Sequence of chain 1.J:
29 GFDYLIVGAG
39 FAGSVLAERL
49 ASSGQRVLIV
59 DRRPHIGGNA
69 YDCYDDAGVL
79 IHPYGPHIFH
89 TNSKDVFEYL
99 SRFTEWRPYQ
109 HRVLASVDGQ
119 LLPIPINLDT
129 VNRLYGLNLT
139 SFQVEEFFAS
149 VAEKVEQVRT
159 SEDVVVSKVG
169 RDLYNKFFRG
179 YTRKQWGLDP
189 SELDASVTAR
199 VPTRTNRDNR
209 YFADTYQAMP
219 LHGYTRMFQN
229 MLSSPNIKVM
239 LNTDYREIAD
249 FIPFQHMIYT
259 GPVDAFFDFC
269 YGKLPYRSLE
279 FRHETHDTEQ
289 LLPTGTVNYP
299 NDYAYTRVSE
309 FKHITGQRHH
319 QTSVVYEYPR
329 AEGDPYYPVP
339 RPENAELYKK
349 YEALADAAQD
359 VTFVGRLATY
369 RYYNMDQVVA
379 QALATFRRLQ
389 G

Binding-site contacts:
Ligand atom C1' contacts residue FAD1 of chain 1.DA at 3.2 Å.
Ligand atom C2' contacts residue FAD1 of chain 1.DA at 3.3 Å.
Ligand atom C2 contacts residue PHE176 of chain 1.J at 3.6 Å (hydrophobic).
Ligand atom O3' contacts residue PHE210 of chain 1.J at 3.4 Å.
Ligand atom C6' contacts residue ARG305 of chain 1.J at 3.6 Å.
Ligand atom O6' contacts residue HIS109 of chain 1.J at 3.0 Å (h-bond).
Ligand atom O1B contacts residue TYR335 of chain 1.J at 2.7 Å (h-bond).
Ligand atom C5D contacts residue VAL195 of chain 1.J at 3.6 Å (hydrophobic).
Ligand atom O2A contacts residue ARG198 of chain 1.J at 2.7 Å (salt-bridge).
Ligand atom O2 contacts residue PHE175 of chain 1.J at 3.6 Å (h-bond).
Ligand atom O3B contacts residue ARG305 of chain 1.J at 3.0 Å (salt-bridge).
Ligand atom C5' contacts residue ARG305 of chain 1.J at 3.1 Å.
Ligand atom O2' contacts residue ARG198 of chain 1.J at 3.2 Å (salt-bridge).
Ligand atom O3D contacts residue TRP184 of chain 1.J at 2.6 Å (h-bond).
Ligand atom O2' contacts residue FAD1 of chain 1.DA at 3.5 Å.
Ligand atom C4D contacts residue VAL195 of chain 1.J at 3.5 Å (hydrophobic).
Ligand atom O1A contacts residue TYR209 of chain 1.J at 2.6 Å (h-bond).
Ligand atom N3 contacts residue TYR179 of chain 1.J at 3.4 Å.
Ligand atom C2D contacts residue THR180 of chain 1.J at 3.4 Å.
Ligand atom O2B contacts residue TYR370 of chain 1.J at 2.7 Å (h-bond).
Ligand atom O3A contacts residue TYR370 of chain 1.J at 3.5 Å (h-bond).
Ligand atom C5D contacts residue ARG198 of chain 1.J at 3.5 Å.
Ligand atom O2D contacts residue TRP184 of chain 1.J at 3.5 Å (h-bond).
Ligand atom O5' contacts residue FAD1 of chain 1.DA at 3.5 Å (h-bond).
Ligand atom O2 contacts residue TYR179 of chain 1.J at 3.6 Å.
Ligand atom C1' contacts residue ARG305 of chain 1.J at 3.5 Å.
Ligand atom O1B contacts residue ARG305 of chain 1.J at 3.4 Å (salt-bridge).
Ligand atom O2 contacts residue THR180 of chain 1.J at 3.1 Å (h-bond).
Ligand atom O4 contacts residue ASN296 of chain 1.J at 3.1 Å (h-bond).
Ligand atom C5 contacts residue ASN296 of chain 1.J at 3.6 Å.
Ligand atom PB contacts residue TYR370 of chain 1.J at 3.5 Å.
Ligand atom O2B contacts residue ARG198 of chain 1.J at 3.4 Å (salt-bridge).
Ligand atom O2D contacts residue THR180 of chain 1.J at 2.7 Å (h-bond).
Ligand atom O4' contacts residue FAD1 of chain 1.DA at 3.0 Å (h-bond).
Ligand atom N3 contacts residue PHE175 of chain 1.J at 3.0 Å (h-bond).
Ligand atom O6' contacts residue THR294 of chain 1.J at 3.4 Å (h-bond).
Ligand atom O5' contacts residue ARG305 of chain 1.J at 3.2 Å (salt-bridge).
Ligand atom C2 contacts residue TYR179 of chain 1.J at 3.5 Å (hydrophobic).
Ligand atom O4' contacts residue PHE210 of chain 1.J at 3.2 Å.
Ligand atom O2 contacts residue PHE176 of chain 1.J at 3.1 Å.

This protein binds this small molecule.
Small molecule (SMILES): O=c1ccn([C@@H]2O[C@H](CO[P](=O)(O)O[P](=O)(O)O[C@H]3O[C@H](CO)[C@H](O)[C@H](O)[C@H]3O)[C@@H](O)[C@H]2O)c(=O)[nH]1